Binding-site contacts:
Ligand atom C22 contacts residue GLU173 of chain 1.A at 4.0 Å.
Ligand atom C5 contacts residue LEU176 of chain 1.A at 3.9 Å (hydrophobic).
Ligand atom C8 contacts residue THR186 of chain 1.A at 3.9 Å.
Ligand atom C26 contacts residue ASP187 of chain 1.A at 3.4 Å.
Ligand atom C7 contacts residue THR186 of chain 1.A at 3.7 Å.
Ligand atom C23 contacts residue GLU130 of chain 1.A at 3.9 Å.
Ligand atom N24 contacts residue ASN174 of chain 1.A at 3.3 Å (h-bond).
Ligand atom C3 contacts residue PHE330 of chain 1.A at 3.8 Å (hydrophobic).
Ligand atom C2M contacts residue THR186 of chain 1.A at 2.9 Å.
Ligand atom N2 contacts residue GLU124 of chain 1.A at 3.8 Å.
Ligand atom C25 contacts residue ASP187 of chain 1.A at 2.9 Å.
Ligand atom N2 contacts residue LEU176 of chain 1.A at 3.8 Å.
Ligand atom C9 contacts residue LEU176 of chain 1.A at 3.5 Å (hydrophobic).
Ligand atom O2 contacts residue LEU176 of chain 1.A at 3.6 Å.
Ligand atom C7 contacts residue MET123 of chain 1.A at 3.5 Å (hydrophobic).
Ligand atom C1 contacts residue LEU176 of chain 1.A at 3.7 Å (hydrophobic).
Ligand atom C3 contacts residue VAL126 of chain 1.A at 3.6 Å (hydrophobic).
Ligand atom C9 contacts residue ALA73 of chain 1.A at 3.7 Å (hydrophobic).
Ligand atom C1 contacts residue ALA73 of chain 1.A at 3.3 Å (hydrophobic).
Ligand atom C23 contacts residue ASN174 of chain 1.A at 3.7 Å.
Ligand atom N24 contacts residue ASP187 of chain 1.A at 2.8 Å (salt-bridge).
Ligand atom C8 contacts residue MET123 of chain 1.A at 3.7 Å (hydrophobic).
Ligand atom C3 contacts residue ALA73 of chain 1.A at 3.9 Å (hydrophobic).
Ligand atom N2 contacts residue VAL126 of chain 1.A at 2.9 Å (h-bond).
Ligand atom C1 contacts residue GLU124 of chain 1.A at 3.3 Å.
Ligand atom C3 contacts residue TYR125 of chain 1.A at 3.8 Å (hydrophobic).
Ligand atom O1 contacts residue VAL60 of chain 1.A at 3.5 Å.
Ligand atom N2 contacts residue TYR125 of chain 1.A at 3.7 Å.
Ligand atom C2M contacts residue ASP187 of chain 1.A at 3.2 Å.
Ligand atom C6 contacts residue THR186 of chain 1.A at 4.0 Å.
Ligand atom C4 contacts residue LEU176 of chain 1.A at 3.6 Å (hydrophobic).
Ligand atom C23 contacts residue GLU173 of chain 1.A at 3.6 Å.
Ligand atom C1 contacts residue VAL126 of chain 1.A at 3.6 Å (hydrophobic).
Ligand atom C3 contacts residue LEU176 of chain 1.A at 3.8 Å (hydrophobic).
Ligand atom CM contacts residue LEU52 of chain 1.A at 3.8 Å (hydrophobic).
Ligand atom N2 contacts residue ALA73 of chain 1.A at 3.5 Å.
Ligand atom CM contacts residue PHE330 of chain 1.A at 3.4 Å (hydrophobic).
Ligand atom C27 contacts residue VAL60 of chain 1.A at 3.9 Å (hydrophobic).
Ligand atom C10 contacts residue LEU176 of chain 1.A at 3.4 Å (hydrophobic).
Ligand atom C27 contacts residue PHE57 of chain 1.A at 4.0 Å (hydrophobic).

Sequence of chain 1.A:
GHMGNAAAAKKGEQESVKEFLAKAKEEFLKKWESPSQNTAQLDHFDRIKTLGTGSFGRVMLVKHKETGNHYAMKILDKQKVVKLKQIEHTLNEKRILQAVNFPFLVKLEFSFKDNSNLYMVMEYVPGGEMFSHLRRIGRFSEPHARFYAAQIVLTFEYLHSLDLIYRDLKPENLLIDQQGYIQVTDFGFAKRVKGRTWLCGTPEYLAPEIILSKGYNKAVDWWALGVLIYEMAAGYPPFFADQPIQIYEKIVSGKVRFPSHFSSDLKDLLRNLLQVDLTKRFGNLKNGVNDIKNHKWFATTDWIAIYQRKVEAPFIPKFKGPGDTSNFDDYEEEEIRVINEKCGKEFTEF

This small molecule binds to this protein.
Small molecule (SMILES): Cc1cncc2cccc(S(=O)(=O)N3CCCNC[C@@H]3C)c12